Binding-site contacts:
Ligand atom C4 contacts residue ASN22 of chain 1.A at 4.3 Å.
Ligand atom C6 contacts residue ASN140 of chain 1.A at 3.6 Å.
Ligand atom C6 contacts residue ASN22 of chain 1.A at 4.5 Å.
Ligand atom N2 contacts residue ASN22 of chain 1.A at 2.8 Å (h-bond).
Ligand atom C2 contacts residue ASN22 of chain 1.A at 2.5 Å.
Ligand atom C7 contacts residue ASN22 of chain 1.A at 3.8 Å.
Ligand atom C3 contacts residue ASN22 of chain 1.A at 3.8 Å.
Ligand atom C5 contacts residue ASN22 of chain 1.A at 3.7 Å.
Ligand atom C1 contacts residue ASN22 of chain 1.A at 1.4 Å.
Ligand atom O6 contacts residue ASN140 of chain 1.A at 3.0 Å (h-bond).
Ligand atom O7 contacts residue ASN22 of chain 1.A at 4.4 Å.
Ligand atom O5 contacts residue ASN22 of chain 1.A at 2.4 Å (h-bond).

Sequence of chain 1.A:
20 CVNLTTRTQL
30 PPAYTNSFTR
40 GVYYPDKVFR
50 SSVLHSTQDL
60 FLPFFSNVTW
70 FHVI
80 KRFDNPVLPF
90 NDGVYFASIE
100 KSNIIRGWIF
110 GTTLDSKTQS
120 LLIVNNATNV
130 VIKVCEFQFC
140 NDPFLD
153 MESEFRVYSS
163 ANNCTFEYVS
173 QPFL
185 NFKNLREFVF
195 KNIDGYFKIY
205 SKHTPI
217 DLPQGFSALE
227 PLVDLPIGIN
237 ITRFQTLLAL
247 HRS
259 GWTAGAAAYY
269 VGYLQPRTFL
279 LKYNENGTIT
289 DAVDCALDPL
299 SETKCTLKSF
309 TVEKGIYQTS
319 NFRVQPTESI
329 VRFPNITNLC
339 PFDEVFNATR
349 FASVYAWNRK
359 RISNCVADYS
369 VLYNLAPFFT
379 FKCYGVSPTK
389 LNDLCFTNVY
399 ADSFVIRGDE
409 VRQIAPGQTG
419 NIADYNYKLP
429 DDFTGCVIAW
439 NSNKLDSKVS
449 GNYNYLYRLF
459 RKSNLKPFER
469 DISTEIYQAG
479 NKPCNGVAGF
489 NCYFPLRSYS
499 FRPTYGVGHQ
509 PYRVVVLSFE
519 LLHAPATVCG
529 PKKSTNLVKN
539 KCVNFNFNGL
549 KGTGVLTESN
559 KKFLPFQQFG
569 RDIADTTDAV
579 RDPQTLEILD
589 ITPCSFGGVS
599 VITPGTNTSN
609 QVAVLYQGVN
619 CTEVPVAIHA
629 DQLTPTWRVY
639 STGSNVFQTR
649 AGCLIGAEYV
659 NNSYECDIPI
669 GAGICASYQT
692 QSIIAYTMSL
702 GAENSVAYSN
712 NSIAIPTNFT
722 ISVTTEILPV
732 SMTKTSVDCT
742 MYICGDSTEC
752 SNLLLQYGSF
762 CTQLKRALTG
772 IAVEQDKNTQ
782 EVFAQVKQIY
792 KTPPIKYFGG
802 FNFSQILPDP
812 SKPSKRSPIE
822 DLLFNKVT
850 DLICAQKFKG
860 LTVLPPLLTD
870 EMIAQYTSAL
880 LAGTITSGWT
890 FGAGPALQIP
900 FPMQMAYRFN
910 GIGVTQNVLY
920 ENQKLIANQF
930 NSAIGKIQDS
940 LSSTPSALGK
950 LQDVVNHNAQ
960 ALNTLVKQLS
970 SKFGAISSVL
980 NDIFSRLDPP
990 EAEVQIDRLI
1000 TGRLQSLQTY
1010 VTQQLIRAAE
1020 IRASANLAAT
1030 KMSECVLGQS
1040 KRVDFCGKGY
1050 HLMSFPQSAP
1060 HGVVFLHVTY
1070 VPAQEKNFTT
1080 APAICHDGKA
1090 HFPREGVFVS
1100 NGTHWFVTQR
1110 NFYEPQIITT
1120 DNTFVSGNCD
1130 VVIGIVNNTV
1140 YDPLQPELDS

The small molecule below binds the protein below.
Small molecule (SMILES): CC(=O)N[C@@H]1[C@@H](O)[C@H](O)[C@@H](CO)O[C@H]1O